Binding-site contacts:
Ligand atom CG2 contacts residue ILE96 of chain 1.KA at 4.2 Å (hydrophobic).
Ligand atom OD1 contacts residue ILE95 of chain 1.KA at 4.1 Å.
Ligand atom C contacts residue ILE96 of chain 1.KA at 4.3 Å (hydrophobic).
Ligand atom O contacts residue CYS100 of chain 1.KA at 4.1 Å.
Ligand atom O contacts residue LEU134 of chain 1.KA at 4.1 Å.
Ligand atom CB contacts residue ILE96 of chain 1.KA at 4.3 Å (hydrophobic).
Ligand atom ND2 contacts residue PHE148 of chain 1.KA at 3.4 Å.
Ligand atom ND2 contacts residue ILE95 of chain 1.KA at 3.8 Å.
Ligand atom C contacts residue CYS100 of chain 1.KA at 3.7 Å (hydrophobic).
Ligand atom CG2 contacts residue TYR101 of chain 1.KA at 4.2 Å (hydrophobic).
Ligand atom CB contacts residue CYS100 of chain 1.KA at 4.3 Å (hydrophobic).
Ligand atom OD1 contacts residue PHE148 of chain 1.KA at 3.3 Å.
Ligand atom N contacts residue ILE96 of chain 1.KA at 2.8 Å (h-bond).
Ligand atom O contacts residue ASP102 of chain 1.KA at 3.8 Å.
Ligand atom OG contacts residue GLN138 of chain 1.KA at 4.3 Å.
Ligand atom CG1 contacts residue CYS100 of chain 1.KA at 3.9 Å (hydrophobic).
Ligand atom CA contacts residue ILE96 of chain 1.KA at 3.3 Å (hydrophobic).
Ligand atom CG2 contacts residue ILE46 of chain 1.KA at 3.8 Å (hydrophobic).
Ligand atom CG contacts residue ILE95 of chain 1.KA at 3.5 Å (hydrophobic).
Ligand atom CG contacts residue PHE148 of chain 1.KA at 3.5 Å (hydrophobic).
Ligand atom O contacts residue TYR101 of chain 1.KA at 3.6 Å.
Ligand atom CG contacts residue LEU92 of chain 1.KA at 3.7 Å (hydrophobic).
Ligand atom CG1 contacts residue ILE46 of chain 1.KA at 3.9 Å (hydrophobic).
Ligand atom O contacts residue PHE148 of chain 1.KA at 4.2 Å.
Ligand atom C contacts residue ILE96 of chain 1.KA at 3.5 Å (hydrophobic).
Ligand atom O contacts residue ILE95 of chain 1.KA at 3.9 Å.
Ligand atom O contacts residue LEU134 of chain 1.KA at 4.0 Å.
Ligand atom ND2 contacts residue LEU92 of chain 1.KA at 2.9 Å (h-bond).
Ligand atom O contacts residue ILE96 of chain 1.KA at 4.1 Å.
Ligand atom N contacts residue ILE96 of chain 1.KA at 4.2 Å.
Ligand atom CA contacts residue ILE95 of chain 1.KA at 4.2 Å (hydrophobic).
Ligand atom O contacts residue GLN138 of chain 1.KA at 3.8 Å.
Ligand atom CG contacts residue PHE148 of chain 1.KA at 3.8 Å (hydrophobic).
Ligand atom CA contacts residue CYS100 of chain 1.KA at 3.6 Å (hydrophobic).
Ligand atom CG1 contacts residue VAL99 of chain 1.KA at 4.0 Å (hydrophobic).
Ligand atom CA contacts residue ILE96 of chain 1.KA at 3.8 Å (hydrophobic).
Ligand atom OD1 contacts residue LEU92 of chain 1.KA at 4.2 Å.
Ligand atom CD contacts residue PHE148 of chain 1.KA at 3.6 Å (hydrophobic).
Ligand atom CB contacts residue ILE95 of chain 1.KA at 3.0 Å (hydrophobic).
Ligand atom CB contacts residue ILE96 of chain 1.KA at 3.9 Å (hydrophobic).

A protein and the small-molecule ligand that binds it are described below.
Small molecule (SMILES): CC(C)[C@@H](C=O)NC(=O)[C@H](C)NC(=O)[C@H](CO)NC(=O)[C@@H](N)CCCCN.CC(C)[C@H](N)C(=O)N[C@@H](CC(N)=O)C(=O)N1CCC[C@H]1C(=O)N[C@H](C=O)CCCCN

Sequence of chain 1.KA:
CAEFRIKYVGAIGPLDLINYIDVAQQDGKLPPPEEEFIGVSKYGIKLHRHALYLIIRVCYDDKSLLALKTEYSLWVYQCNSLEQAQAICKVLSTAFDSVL